Sequence of chain 1.A:
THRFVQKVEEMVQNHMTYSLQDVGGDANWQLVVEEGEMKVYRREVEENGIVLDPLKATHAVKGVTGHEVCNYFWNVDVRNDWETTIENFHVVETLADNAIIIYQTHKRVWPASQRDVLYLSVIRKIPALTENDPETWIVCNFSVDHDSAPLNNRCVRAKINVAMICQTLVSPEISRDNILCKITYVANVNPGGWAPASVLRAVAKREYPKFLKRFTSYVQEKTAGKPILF

Binding-site contacts:
Ligand atom S1 contacts residue TYR192 of chain 1.A at 4.0 Å.
Ligand atom C11 contacts residue HIS108 of chain 1.A at 4.0 Å.
Ligand atom O1 contacts residue VAL164 of chain 1.A at 3.6 Å.
Ligand atom C28 contacts residue VAL111 of chain 1.A at 3.5 Å (hydrophobic).
Ligand atom N1 contacts residue VAL210 of chain 1.A at 4.0 Å.
Ligand atom C28 contacts residue ALA114 of chain 1.A at 3.4 Å (hydrophobic).
Ligand atom O2 contacts residue VAL164 of chain 1.A at 3.7 Å.
Ligand atom C3 contacts residue VAL196 of chain 1.A at 3.8 Å (hydrophobic).
Ligand atom C4 contacts residue VAL196 of chain 1.A at 3.9 Å (hydrophobic).
Ligand atom C19 contacts residue THR87 of chain 1.A at 3.6 Å.
Ligand atom C12 contacts residue ILE162 of chain 1.A at 3.6 Å (hydrophobic).
Ligand atom C23 contacts residue VAL196 of chain 1.A at 4.0 Å (hydrophobic).
Ligand atom C22 contacts residue VAL210 of chain 1.A at 3.4 Å (hydrophobic).
Ligand atom C26 contacts residue ARG117 of chain 1.A at 3.8 Å.
Ligand atom C21 contacts residue TYR121 of chain 1.A at 3.8 Å (hydrophobic).
Ligand atom C21 contacts residue GLU85 of chain 1.A at 3.4 Å.
Ligand atom C21 contacts residue GLN106 of chain 1.A at 4.0 Å.
Ligand atom C15 contacts residue THR87 of chain 1.A at 3.8 Å.
Ligand atom O1 contacts residue TYR192 of chain 1.A at 2.8 Å (h-bond).
Ligand atom C1 contacts residue HIS108 of chain 1.A at 3.7 Å.
Ligand atom C15 contacts residue GLU214 of chain 1.A at 3.6 Å.
Ligand atom C8 contacts residue TYR192 of chain 1.A at 3.6 Å (hydrophobic).
Ligand atom C28 contacts residue LEU207 of chain 1.A at 3.9 Å (hydrophobic).
Ligand atom C14 contacts residue TYR215 of chain 1.A at 4.0 Å (hydrophobic).
Ligand atom C20 contacts residue PHE75 of chain 1.A at 3.9 Å (hydrophobic).
Ligand atom S1 contacts residue VAL164 of chain 1.A at 4.0 Å.
Ligand atom C26 contacts residue LEU207 of chain 1.A at 3.9 Å (hydrophobic).
Ligand atom C17 contacts residue TYR215 of chain 1.A at 3.4 Å (hydrophobic).
Ligand atom O3 contacts residue GLN106 of chain 1.A at 2.9 Å (h-bond).
Ligand atom S1 contacts residue PHE75 of chain 1.A at 4.1 Å.
Ligand atom C17 contacts residue GLU214 of chain 1.A at 3.8 Å.
Ligand atom C16 contacts residue GLU214 of chain 1.A at 3.4 Å.
Ligand atom O2 contacts residue ASN143 of chain 1.A at 3.0 Å (h-bond).
Ligand atom O3 contacts residue GLU85 of chain 1.A at 2.9 Å (salt-bridge).
Ligand atom C27 contacts residue VAL111 of chain 1.A at 3.6 Å (hydrophobic).
Ligand atom C5 contacts residue TYR215 of chain 1.A at 4.0 Å (hydrophobic).
Ligand atom C11 contacts residue ILE162 of chain 1.A at 4.0 Å (hydrophobic).
Ligand atom C16 contacts residue TYR215 of chain 1.A at 3.8 Å (hydrophobic).
Ligand atom O1 contacts residue PHE75 of chain 1.A at 3.4 Å.
Ligand atom C14 contacts residue VAL210 of chain 1.A at 4.0 Å (hydrophobic).

The small molecule below binds the protein below.
Small molecule (SMILES): CCCCCc1ccc(-c2ccc(S(=O)(=O)CCO)cc2)cc1[C@H]1C[C@H]1c1ccccn1